Sequence of chain 1.F:
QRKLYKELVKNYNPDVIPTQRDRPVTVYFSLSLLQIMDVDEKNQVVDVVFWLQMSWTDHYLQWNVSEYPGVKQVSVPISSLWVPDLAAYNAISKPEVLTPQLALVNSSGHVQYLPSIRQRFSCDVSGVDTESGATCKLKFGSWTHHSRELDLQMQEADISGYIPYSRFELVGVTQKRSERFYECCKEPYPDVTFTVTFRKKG

Binding-site contacts:
Ligand atom C1 contacts residue GLU69 of chain 1.F at 4.2 Å.
Ligand atom C7 contacts residue TRP65 of chain 1.F at 4.1 Å (hydrophobic).
Ligand atom C2 contacts residue ASN66 of chain 1.F at 2.5 Å.
Ligand atom N2 contacts residue ASN66 of chain 1.F at 3.2 Å.
Ligand atom N2 contacts residue TRP65 of chain 1.F at 4.2 Å.
Ligand atom C8 contacts residue TRP65 of chain 1.F at 4.0 Å (hydrophobic).
Ligand atom C3 contacts residue ASN66 of chain 1.F at 3.6 Å.
Ligand atom C7 contacts residue ASN66 of chain 1.F at 3.6 Å.
Ligand atom C2 contacts residue GLU69 of chain 1.F at 3.8 Å.
Ligand atom C5 contacts residue ASN66 of chain 1.F at 3.1 Å.
Ligand atom N2 contacts residue GLU69 of chain 1.F at 4.5 Å.
Ligand atom C8 contacts residue GLN64 of chain 1.F at 4.2 Å.
Ligand atom O7 contacts residue ASN66 of chain 1.F at 4.0 Å.
Ligand atom O5 contacts residue ASN66 of chain 1.F at 2.4 Å (h-bond).
Ligand atom O7 contacts residue GLU69 of chain 1.F at 4.3 Å.
Ligand atom C4 contacts residue ASN66 of chain 1.F at 3.7 Å.
Ligand atom C8 contacts residue ASN66 of chain 1.F at 4.1 Å.
Ligand atom C6 contacts residue ASN66 of chain 1.F at 3.0 Å.
Ligand atom O6 contacts residue ASN66 of chain 1.F at 4.2 Å.
Ligand atom C1 contacts residue ASN66 of chain 1.F at 1.5 Å.

This small molecule binds to this protein.
Small molecule (SMILES): CC(=O)N[C@@H]1[C@@H](O)[C@H](O)[C@@H](CO)O[C@H]1O